This protein binds this small molecule.
Small molecule (SMILES): CCC(=O)N1CCc2c(cnn2-c2cccc(F)c2)C1

Sequence of chain 1.B:
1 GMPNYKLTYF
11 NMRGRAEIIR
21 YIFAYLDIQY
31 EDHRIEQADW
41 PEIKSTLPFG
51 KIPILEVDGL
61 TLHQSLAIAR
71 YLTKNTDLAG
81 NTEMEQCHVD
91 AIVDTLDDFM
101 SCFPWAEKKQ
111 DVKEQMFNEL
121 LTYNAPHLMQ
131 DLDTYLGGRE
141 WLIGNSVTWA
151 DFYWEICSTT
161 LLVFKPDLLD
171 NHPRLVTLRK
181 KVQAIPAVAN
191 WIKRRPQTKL

Binding-site contacts:
Ligand atom C17 contacts residue TYR153 of chain 1.B at 3.5 Å (hydrophobic).
Ligand atom N12 contacts residue THR160 of chain 1.B at 3.6 Å.
Ligand atom C8 contacts residue GLY14 of chain 1.B at 3.8 Å.
Ligand atom N13 contacts residue GLY14 of chain 1.B at 3.8 Å.
Ligand atom C10 contacts residue TRP105 of chain 1.B at 3.7 Å (hydrophobic).
Ligand atom N5 contacts residue TRP105 of chain 1.B at 3.6 Å.
Ligand atom C15 contacts residue GLY14 of chain 1.B at 3.7 Å.
Ligand atom C11 contacts residue TRP105 of chain 1.B at 3.9 Å (hydrophobic).
Ligand atom F19 contacts residue ARG15 of chain 1.B at 2.6 Å.
Ligand atom O4 contacts residue TRP105 of chain 1.B at 3.7 Å.
Ligand atom F19 contacts residue MET100 of chain 1.B at 3.4 Å.
Ligand atom F19 contacts residue SER101 of chain 1.B at 3.2 Å.
Ligand atom C9 contacts residue GLY14 of chain 1.B at 3.7 Å.
Ligand atom C2 contacts residue TRP105 of chain 1.B at 3.8 Å (hydrophobic).
Ligand atom O4 contacts residue MET12 of chain 1.B at 3.7 Å.
Ligand atom C6 contacts residue GSH1 of chain 1.H at 3.5 Å.
Ligand atom C10 contacts residue MET12 of chain 1.B at 3.7 Å (hydrophobic).
Ligand atom C7 contacts residue TRP105 of chain 1.B at 3.7 Å (hydrophobic).
Ligand atom F19 contacts residue TRP105 of chain 1.B at 3.9 Å.
Ligand atom C3 contacts residue MET12 of chain 1.B at 3.9 Å (hydrophobic).
Ligand atom C9 contacts residue TRP105 of chain 1.B at 3.6 Å (hydrophobic).
Ligand atom C11 contacts residue THR160 of chain 1.B at 3.6 Å.
Ligand atom C17 contacts residue MET100 of chain 1.B at 3.5 Å (hydrophobic).
Ligand atom C20 contacts residue ARG15 of chain 1.B at 3.9 Å.
Ligand atom C11 contacts residue LEU200 of chain 1.B at 3.8 Å (hydrophobic).
Ligand atom C10 contacts residue LEU200 of chain 1.B at 3.8 Å (hydrophobic).
Ligand atom C20 contacts residue TRP105 of chain 1.B at 3.6 Å (hydrophobic).
Ligand atom C15 contacts residue ARG15 of chain 1.B at 3.9 Å.
Ligand atom C11 contacts residue GLY14 of chain 1.B at 3.6 Å.
Ligand atom N5 contacts residue MET12 of chain 1.B at 3.6 Å.
Ligand atom N12 contacts residue GLY14 of chain 1.B at 3.6 Å.
Ligand atom C18 contacts residue ARG15 of chain 1.B at 3.5 Å.
Ligand atom C6 contacts residue TYR9 of chain 1.B at 3.6 Å (hydrophobic).
Ligand atom C16 contacts residue TYR153 of chain 1.B at 3.3 Å (hydrophobic).
Ligand atom C17 contacts residue ASP97 of chain 1.B at 3.4 Å.
Ligand atom C18 contacts residue MET100 of chain 1.B at 3.5 Å (hydrophobic).
Ligand atom C14 contacts residue ARG15 of chain 1.B at 3.9 Å.
Ligand atom C3 contacts residue TRP105 of chain 1.B at 3.6 Å (hydrophobic).
Ligand atom N13 contacts residue TRP105 of chain 1.B at 3.9 Å.
Ligand atom O4 contacts residue LEU200 of chain 1.B at 3.7 Å.